Binding-site contacts:
Ligand atom C2 contacts residue THR217 of chain 1.A at 3.6 Å.
Ligand atom C4 contacts residue ASN215 of chain 1.A at 4.2 Å.
Ligand atom C1 contacts residue THR217 of chain 1.A at 4.4 Å.
Ligand atom N2 contacts residue ASN215 of chain 1.A at 2.8 Å (h-bond).
Ligand atom C8 contacts residue ASN215 of chain 1.A at 4.3 Å.
Ligand atom C8 contacts residue PRO246 of chain 1.A at 4.2 Å (hydrophobic).
Ligand atom C1 contacts residue ASN215 of chain 1.A at 1.4 Å.
Ligand atom C7 contacts residue GLN218 of chain 1.A at 4.4 Å.
Ligand atom O6 contacts residue ASN215 of chain 1.A at 4.5 Å.
Ligand atom C8 contacts residue GLN218 of chain 1.A at 3.6 Å.
Ligand atom C3 contacts residue ASN215 of chain 1.A at 3.7 Å.
Ligand atom C7 contacts residue PRO246 of chain 1.A at 4.4 Å (hydrophobic).
Ligand atom O7 contacts residue PRO246 of chain 1.A at 4.4 Å.
Ligand atom O7 contacts residue THR217 of chain 1.A at 3.2 Å.
Ligand atom O5 contacts residue THR217 of chain 1.A at 4.2 Å.
Ligand atom C3 contacts residue THR217 of chain 1.A at 4.1 Å.
Ligand atom O7 contacts residue GLN218 of chain 1.A at 3.9 Å.
Ligand atom C4 contacts residue THR217 of chain 1.A at 3.9 Å.
Ligand atom N2 contacts residue THR217 of chain 1.A at 4.4 Å.
Ligand atom O7 contacts residue ASN215 of chain 1.A at 3.1 Å (h-bond).
Ligand atom C7 contacts residue ASN215 of chain 1.A at 3.1 Å.
Ligand atom C7 contacts residue THR217 of chain 1.A at 4.0 Å.
Ligand atom C5 contacts residue ASN215 of chain 1.A at 3.7 Å.
Ligand atom O5 contacts residue ASN215 of chain 1.A at 2.4 Å (h-bond).
Ligand atom O3 contacts residue THR217 of chain 1.A at 4.1 Å.
Ligand atom C2 contacts residue ASN215 of chain 1.A at 2.4 Å.

This small molecule binds to this protein.
Small molecule (SMILES): CC(=O)N[C@@H]1[C@@H](O)[C@H](O)[C@@H](CO)O[C@H]1O

Sequence of chain 1.A:
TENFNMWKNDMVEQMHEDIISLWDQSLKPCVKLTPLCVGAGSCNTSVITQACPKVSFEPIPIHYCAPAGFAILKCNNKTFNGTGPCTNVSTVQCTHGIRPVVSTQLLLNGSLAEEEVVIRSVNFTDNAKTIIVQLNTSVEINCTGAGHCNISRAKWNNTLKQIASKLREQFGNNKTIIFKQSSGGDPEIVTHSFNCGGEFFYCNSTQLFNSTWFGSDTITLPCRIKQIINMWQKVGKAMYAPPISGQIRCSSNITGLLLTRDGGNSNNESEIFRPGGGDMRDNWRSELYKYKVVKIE